The small molecule below binds the protein below.
Small molecule (SMILES): O=C(CCCN1CCC(O)(c2ccc(Cl)cc2)CC1)c1ccc(F)cc1

Binding-site contacts:
Ligand atom C11 contacts residue TRP56 of chain 6.A at 3.7 Å (hydrophobic).
Ligand atom C06 contacts residue TRP56 of chain 6.A at 4.0 Å (hydrophobic).
Ligand atom C05 contacts residue TRP56 of chain 6.A at 3.9 Å (hydrophobic).
Ligand atom O08 contacts residue PHE104 of chain 6.A at 3.7 Å.
Ligand atom F26 contacts residue ARG57 of chain 6.A at 3.2 Å.
Ligand atom C17 contacts residue GLU421 of chain 6.A at 3.2 Å.
Ligand atom C06 contacts residue PHE104 of chain 6.A at 3.6 Å (hydrophobic).
Ligand atom C07 contacts residue PHE104 of chain 6.A at 3.9 Å (hydrophobic).
Ligand atom C09 contacts residue TRP56 of chain 6.A at 3.8 Å (hydrophobic).
Ligand atom C09 contacts residue SER103 of chain 6.A at 3.6 Å.
Ligand atom C01 contacts residue PHE104 of chain 6.A at 3.4 Å (hydrophobic).
Ligand atom F26 contacts residue ALA53 of chain 6.A at 3.7 Å.
Ligand atom C17 contacts residue PHE422 of chain 6.A at 4.3 Å (hydrophobic).
Ligand atom C06 contacts residue SER103 of chain 6.A at 4.2 Å.
Ligand atom C03 contacts residue ALA53 of chain 6.A at 3.8 Å (hydrophobic).
Ligand atom F26 contacts residue TRP33 of chain 6.A at 3.9 Å.
Ligand atom C02 contacts residue ALA53 of chain 6.A at 3.3 Å (hydrophobic).
Ligand atom F26 contacts residue TRP56 of chain 6.A at 4.1 Å.
Ligand atom C05 contacts residue SER103 of chain 6.A at 3.6 Å.
Ligand atom C04 contacts residue MET85 of chain 6.A at 4.1 Å (hydrophobic).
Ligand atom C16 contacts residue GLU421 of chain 6.A at 3.8 Å.
Ligand atom C02 contacts residue TRP56 of chain 6.A at 4.0 Å (hydrophobic).
Ligand atom C04 contacts residue TRP56 of chain 6.A at 3.9 Å (hydrophobic).
Ligand atom C17 contacts residue TRP56 of chain 6.A at 4.0 Å (hydrophobic).
Ligand atom C09 contacts residue PHE422 of chain 6.A at 3.4 Å (hydrophobic).
Ligand atom F26 contacts residue VAL60 of chain 6.A at 3.8 Å.
Ligand atom C02 contacts residue PHE104 of chain 6.A at 3.8 Å (hydrophobic).
Ligand atom C07 contacts residue SER103 of chain 6.A at 4.0 Å.
Ligand atom C01 contacts residue ALA53 of chain 6.A at 3.9 Å (hydrophobic).
Ligand atom C01 contacts residue TRP56 of chain 6.A at 4.0 Å (hydrophobic).
Ligand atom C10 contacts residue PHE422 of chain 6.A at 3.6 Å (hydrophobic).
Ligand atom O08 contacts residue ILE48 of chain 6.A at 3.9 Å.
Ligand atom C05 contacts residue PHE104 of chain 6.A at 4.2 Å (hydrophobic).
Ligand atom C03 contacts residue ARG57 of chain 6.A at 4.0 Å.
Ligand atom C07 contacts residue ILE48 of chain 6.A at 4.2 Å (hydrophobic).
Ligand atom C03 contacts residue LEU83 of chain 6.A at 4.0 Å (hydrophobic).
Ligand atom C05 contacts residue MET85 of chain 6.A at 4.1 Å (hydrophobic).
Ligand atom C03 contacts residue TRP56 of chain 6.A at 3.9 Å (hydrophobic).
Ligand atom F26 contacts residue LEU83 of chain 6.A at 3.7 Å.
Ligand atom C04 contacts residue LEU83 of chain 6.A at 3.9 Å (hydrophobic).

Sequence of chain 6.A:
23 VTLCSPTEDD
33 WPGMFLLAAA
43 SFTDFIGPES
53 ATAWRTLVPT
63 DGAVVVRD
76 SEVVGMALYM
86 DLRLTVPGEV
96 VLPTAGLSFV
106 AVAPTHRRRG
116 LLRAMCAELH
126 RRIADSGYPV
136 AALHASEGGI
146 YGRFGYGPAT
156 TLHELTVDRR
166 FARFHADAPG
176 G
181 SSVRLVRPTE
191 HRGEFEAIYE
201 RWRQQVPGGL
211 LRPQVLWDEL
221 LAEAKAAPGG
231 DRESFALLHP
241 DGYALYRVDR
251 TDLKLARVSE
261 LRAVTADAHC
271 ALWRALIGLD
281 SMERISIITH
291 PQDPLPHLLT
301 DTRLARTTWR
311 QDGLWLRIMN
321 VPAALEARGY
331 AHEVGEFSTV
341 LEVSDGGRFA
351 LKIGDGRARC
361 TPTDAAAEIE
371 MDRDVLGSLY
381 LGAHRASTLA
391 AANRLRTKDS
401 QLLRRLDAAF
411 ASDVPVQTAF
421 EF